Binding-site contacts:
Ligand atom CG1 contacts residue MET45 of chain 1.A at 3.5 Å (hydrophobic).
Ligand atom N contacts residue TRP167 of chain 1.A at 4.0 Å.
Ligand atom CB contacts residue TYR99 of chain 1.A at 3.5 Å (hydrophobic).
Ligand atom CA contacts residue ASN63 of chain 1.A at 3.5 Å.
Ligand atom CG1 contacts residue TYR9 of chain 1.A at 3.8 Å (hydrophobic).
Ligand atom CG2 contacts residue ASN66 of chain 1.A at 3.4 Å.
Ligand atom C contacts residue TYR99 of chain 1.A at 3.6 Å (hydrophobic).
Ligand atom CG1 contacts residue TYR99 of chain 1.A at 3.8 Å (hydrophobic).
Ligand atom CA contacts residue TYR159 of chain 1.A at 4.0 Å (hydrophobic).
Ligand atom N contacts residue TYR171 of chain 1.A at 2.6 Å (h-bond).
Ligand atom N contacts residue TYR7 of chain 1.A at 2.9 Å (h-bond).
Ligand atom N contacts residue MET5 of chain 1.A at 3.9 Å.
Ligand atom O contacts residue ASN66 of chain 1.A at 3.7 Å.
Ligand atom CG1 contacts residue VAL67 of chain 1.A at 3.7 Å (hydrophobic).
Ligand atom C contacts residue TYR159 of chain 1.A at 3.8 Å (hydrophobic).
Ligand atom C contacts residue TYR159 of chain 1.A at 3.8 Å (hydrophobic).
Ligand atom O contacts residue TYR7 of chain 1.A at 3.8 Å.
Ligand atom CA contacts residue TYR7 of chain 1.A at 3.3 Å (hydrophobic).
Ligand atom N contacts residue TYR159 of chain 1.A at 3.7 Å.
Ligand atom CA contacts residue TYR99 of chain 1.A at 3.4 Å (hydrophobic).
Ligand atom C contacts residue TYR7 of chain 1.A at 3.3 Å (hydrophobic).
Ligand atom O contacts residue ASN66 of chain 1.A at 3.8 Å.
Ligand atom CA contacts residue TYR159 of chain 1.A at 3.6 Å (hydrophobic).
Ligand atom C contacts residue ASN63 of chain 1.A at 3.8 Å.
Ligand atom CA contacts residue TYR171 of chain 1.A at 3.5 Å (hydrophobic).
Ligand atom CG1 contacts residue ASN63 of chain 1.A at 3.8 Å.
Ligand atom CG1 contacts residue TYR7 of chain 1.A at 3.2 Å (hydrophobic).
Ligand atom O contacts residue TYR159 of chain 1.A at 3.8 Å.
Ligand atom N contacts residue TYR99 of chain 1.A at 2.9 Å (h-bond).
Ligand atom CB contacts residue TYR9 of chain 1.A at 3.9 Å (hydrophobic).
Ligand atom CB contacts residue TYR171 of chain 1.A at 3.9 Å (hydrophobic).
Ligand atom CB contacts residue TRP156 of chain 1.A at 3.8 Å (hydrophobic).
Ligand atom N contacts residue TYR7 of chain 1.A at 3.4 Å (h-bond).
Ligand atom CB contacts residue TYR99 of chain 1.A at 3.8 Å (hydrophobic).
Ligand atom O contacts residue TYR159 of chain 1.A at 2.7 Å (h-bond).
Ligand atom CB contacts residue ASN63 of chain 1.A at 3.8 Å.
Ligand atom CB contacts residue TRP167 of chain 1.A at 3.8 Å (hydrophobic).
Ligand atom N contacts residue ASN63 of chain 1.A at 3.1 Å (h-bond).
Ligand atom CA contacts residue TYR99 of chain 1.A at 3.9 Å (hydrophobic).
Ligand atom CG2 contacts residue ASN63 of chain 1.A at 3.1 Å.

Sequence of chain 1.A:
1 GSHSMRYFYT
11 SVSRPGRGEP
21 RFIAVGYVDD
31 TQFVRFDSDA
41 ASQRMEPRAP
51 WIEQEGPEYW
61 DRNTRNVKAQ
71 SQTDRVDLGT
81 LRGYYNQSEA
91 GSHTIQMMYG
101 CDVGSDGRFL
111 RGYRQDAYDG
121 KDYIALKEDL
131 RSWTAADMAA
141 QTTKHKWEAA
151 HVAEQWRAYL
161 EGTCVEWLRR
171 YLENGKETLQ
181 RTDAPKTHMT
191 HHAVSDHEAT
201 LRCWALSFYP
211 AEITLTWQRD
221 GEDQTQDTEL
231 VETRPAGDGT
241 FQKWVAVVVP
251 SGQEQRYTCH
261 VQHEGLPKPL

The protein below binds the small molecule below.
Small molecule (SMILES): CC(C)[C@H](NC(=O)[C@H](C)N)C(=O)N[C@@H](C)C=O